Binding-site contacts:
Ligand atom O5 contacts residue ASN16 of chain 1.C at 2.3 Å (h-bond).
Ligand atom C7 contacts residue ASN16 of chain 1.C at 4.2 Å.
Ligand atom O7 contacts residue ASN16 of chain 1.C at 4.3 Å.
Ligand atom C3 contacts residue ASN16 of chain 1.C at 4.0 Å.
Ligand atom N2 contacts residue ASN16 of chain 1.C at 3.1 Å (h-bond).
Ligand atom C2 contacts residue ASN16 of chain 1.C at 2.7 Å.
Ligand atom C5 contacts residue ASN16 of chain 1.C at 3.6 Å.
Ligand atom C4 contacts residue ASN16 of chain 1.C at 4.3 Å.
Ligand atom C1 contacts residue ASN16 of chain 1.C at 1.5 Å.

Sequence of chain 1.C:
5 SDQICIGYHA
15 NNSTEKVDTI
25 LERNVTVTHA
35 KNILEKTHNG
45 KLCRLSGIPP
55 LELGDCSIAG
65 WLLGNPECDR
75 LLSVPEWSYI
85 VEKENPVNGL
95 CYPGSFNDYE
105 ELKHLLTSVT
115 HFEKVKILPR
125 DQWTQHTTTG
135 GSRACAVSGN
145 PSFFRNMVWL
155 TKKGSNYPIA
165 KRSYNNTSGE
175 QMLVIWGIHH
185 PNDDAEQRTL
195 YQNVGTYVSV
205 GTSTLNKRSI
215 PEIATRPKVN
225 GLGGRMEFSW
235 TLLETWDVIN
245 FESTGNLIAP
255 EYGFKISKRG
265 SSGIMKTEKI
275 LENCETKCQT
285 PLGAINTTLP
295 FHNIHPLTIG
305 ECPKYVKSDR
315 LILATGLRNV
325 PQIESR

A protein and the small-molecule ligand that binds it are described below.
Small molecule (SMILES): CC(=O)N[C@@H]1[C@@H](O)[C@H](O)[C@@H](CO)O[C@H]1O